Binding-site contacts:
Ligand atom C5 contacts residue MET164 of chain 1.B at 3.7 Å (hydrophobic).
Ligand atom N6 contacts residue ALA53 of chain 1.B at 3.5 Å.
Ligand atom N1 contacts residue GLU102 of chain 1.B at 3.9 Å.
Ligand atom N1 contacts residue ALA53 of chain 1.B at 3.7 Å.
Ligand atom N6 contacts residue MET104 of chain 1.B at 4.0 Å.
Ligand atom O3' contacts residue LEU27 of chain 1.B at 3.4 Å (h-bond).
Ligand atom C6 contacts residue MET104 of chain 1.B at 3.8 Å (hydrophobic).
Ligand atom C6 contacts residue MET164 of chain 1.B at 3.9 Å (hydrophobic).
Ligand atom N3B contacts residue SER31 of chain 1.B at 3.9 Å.
Ligand atom C2 contacts residue LEU103 of chain 1.B at 3.4 Å (hydrophobic).
Ligand atom O1G contacts residue SER31 of chain 1.B at 3.2 Å (h-bond).
Ligand atom O4' contacts residue GLY28 of chain 1.B at 3.8 Å.
Ligand atom C5 contacts residue ALA53 of chain 1.B at 3.9 Å (hydrophobic).
Ligand atom N1 contacts residue MET164 of chain 1.B at 4.0 Å.
Ligand atom O2B contacts residue SER31 of chain 1.B at 3.1 Å (h-bond).
Ligand atom N3 contacts residue LEU27 of chain 1.B at 3.4 Å.
Ligand atom O3' contacts residue GLY28 of chain 1.B at 3.7 Å.
Ligand atom N3 contacts residue MET164 of chain 1.B at 3.9 Å.
Ligand atom PG contacts residue SER31 of chain 1.B at 4.0 Å.
Ligand atom N9 contacts residue VAL35 of chain 1.B at 4.1 Å.
Ligand atom PB contacts residue LYS55 of chain 1.B at 3.8 Å.
Ligand atom C2 contacts residue MET164 of chain 1.B at 4.0 Å (hydrophobic).
Ligand atom N1 contacts residue MET104 of chain 1.B at 2.8 Å (h-bond).
Ligand atom C5' contacts residue GLN29 of chain 1.B at 3.1 Å.
Ligand atom N3 contacts residue MET104 of chain 1.B at 3.9 Å.
Ligand atom C4' contacts residue GLY28 of chain 1.B at 3.7 Å.
Ligand atom C2 contacts residue LEU27 of chain 1.B at 3.6 Å (hydrophobic).
Ligand atom N6 contacts residue MET101 of chain 1.B at 4.0 Å.
Ligand atom O2B contacts residue GLY30 of chain 1.B at 3.0 Å.
Ligand atom C2 contacts residue MET104 of chain 1.B at 3.1 Å (hydrophobic).
Ligand atom N1 contacts residue LEU103 of chain 1.B at 3.4 Å.
Ligand atom C6 contacts residue GLU102 of chain 1.B at 3.7 Å.
Ligand atom C4' contacts residue GLN29 of chain 1.B at 3.5 Å.
Ligand atom O4' contacts residue VAL35 of chain 1.B at 3.6 Å.
Ligand atom O3A contacts residue LYS55 of chain 1.B at 4.1 Å.
Ligand atom N6 contacts residue GLU102 of chain 1.B at 2.7 Å (salt-bridge).
Ligand atom C6 contacts residue ALA53 of chain 1.B at 3.5 Å (hydrophobic).
Ligand atom C4 contacts residue LEU27 of chain 1.B at 4.0 Å (hydrophobic).
Ligand atom C4 contacts residue MET164 of chain 1.B at 3.7 Å (hydrophobic).
Ligand atom O1B contacts residue LYS55 of chain 1.B at 2.5 Å (salt-bridge).

Sequence of chain 1.B:
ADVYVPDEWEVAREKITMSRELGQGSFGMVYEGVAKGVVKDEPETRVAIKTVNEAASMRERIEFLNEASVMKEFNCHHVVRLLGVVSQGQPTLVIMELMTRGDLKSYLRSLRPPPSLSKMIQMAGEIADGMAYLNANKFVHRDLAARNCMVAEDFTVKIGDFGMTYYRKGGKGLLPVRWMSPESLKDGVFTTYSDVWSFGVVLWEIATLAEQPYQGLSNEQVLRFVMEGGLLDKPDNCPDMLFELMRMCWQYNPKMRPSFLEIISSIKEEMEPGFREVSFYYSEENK

This protein binds this small molecule.
Small molecule (SMILES): Nc1ncnc2c1ncn2[C@@H]1O[C@H](CO[P](=O)(O)O[P](=O)(O)NP(=O)(O)O)[C@@H](O)[C@H]1O